Binding-site contacts:
Ligand atom C8 contacts residue ASP138 of chain 1.A at 3.4 Å.
Ligand atom C5 contacts residue ASN111 of chain 1.A at 3.7 Å.
Ligand atom C6 contacts residue SER198 of chain 1.A at 3.7 Å.
Ligand atom C5 contacts residue SER198 of chain 1.A at 4.0 Å.
Ligand atom O5 contacts residue SER198 of chain 1.A at 3.4 Å.
Ligand atom C4 contacts residue ASN111 of chain 1.A at 4.2 Å.
Ligand atom O7 contacts residue ASN111 of chain 1.A at 3.5 Å (h-bond).
Ligand atom C6 contacts residue ARG229 of chain 1.A at 4.1 Å.
Ligand atom C3 contacts residue ASN111 of chain 1.A at 3.8 Å.
Ligand atom O5 contacts residue LEU213 of chain 1.A at 3.7 Å.
Ligand atom C1 contacts residue ASN111 of chain 1.A at 1.4 Å.
Ligand atom N2 contacts residue ASP138 of chain 1.A at 3.0 Å (salt-bridge).
Ligand atom O6 contacts residue ARG229 of chain 1.A at 3.6 Å.
Ligand atom C2 contacts residue SER198 of chain 1.A at 3.7 Å.
Ligand atom C7 contacts residue ASN111 of chain 1.A at 3.4 Å.
Ligand atom C2 contacts residue ASN111 of chain 1.A at 2.4 Å.
Ligand atom C1 contacts residue ASP138 of chain 1.A at 3.4 Å.
Ligand atom C1 contacts residue SER198 of chain 1.A at 3.9 Å.
Ligand atom C6 contacts residue LEU213 of chain 1.A at 4.1 Å (hydrophobic).
Ligand atom C4 contacts residue SER198 of chain 1.A at 3.9 Å.
Ligand atom C4 contacts residue ASP138 of chain 1.A at 4.2 Å.
Ligand atom O3 contacts residue ASP138 of chain 1.A at 2.7 Å (salt-bridge).
Ligand atom C7 contacts residue ASP138 of chain 1.A at 3.9 Å.
Ligand atom C7 contacts residue ILE136 of chain 1.A at 3.9 Å (hydrophobic).
Ligand atom O4 contacts residue ARG114 of chain 1.A at 4.1 Å.
Ligand atom C8 contacts residue ILE136 of chain 1.A at 3.3 Å (hydrophobic).
Ligand atom O6 contacts residue LEU213 of chain 1.A at 3.9 Å.
Ligand atom C3 contacts residue ASP138 of chain 1.A at 3.2 Å.
Ligand atom C8 contacts residue ARG135 of chain 1.A at 3.7 Å.
Ligand atom C2 contacts residue ASP138 of chain 1.A at 3.6 Å.
Ligand atom O4 contacts residue ASP138 of chain 1.A at 4.1 Å.
Ligand atom C6 contacts residue ARG114 of chain 1.A at 3.8 Å.
Ligand atom O5 contacts residue ASN111 of chain 1.A at 2.3 Å (h-bond).
Ligand atom C8 contacts residue SER134 of chain 1.A at 3.6 Å.
Ligand atom N2 contacts residue ILE136 of chain 1.A at 3.9 Å.
Ligand atom N2 contacts residue ASN111 of chain 1.A at 2.9 Å (h-bond).
Ligand atom C8 contacts residue LEU137 of chain 1.A at 3.5 Å (hydrophobic).
Ligand atom C7 contacts residue ARG135 of chain 1.A at 4.4 Å.
Ligand atom O7 contacts residue ARG135 of chain 1.A at 4.2 Å.
Ligand atom O7 contacts residue SER198 of chain 1.A at 4.1 Å.

Sequence of chain 1.A:
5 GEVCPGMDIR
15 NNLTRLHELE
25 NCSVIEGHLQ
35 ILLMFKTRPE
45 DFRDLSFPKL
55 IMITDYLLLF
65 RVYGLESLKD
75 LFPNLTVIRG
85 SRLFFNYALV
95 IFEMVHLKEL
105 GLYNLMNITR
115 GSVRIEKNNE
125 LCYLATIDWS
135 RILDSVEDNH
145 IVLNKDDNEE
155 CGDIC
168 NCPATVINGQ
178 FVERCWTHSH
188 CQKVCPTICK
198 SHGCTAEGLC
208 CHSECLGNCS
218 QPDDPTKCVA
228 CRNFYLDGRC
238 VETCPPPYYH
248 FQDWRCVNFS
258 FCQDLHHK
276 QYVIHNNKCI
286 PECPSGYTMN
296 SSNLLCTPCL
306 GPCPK

The small molecule below binds the protein below.
Small molecule (SMILES): CC(=O)N[C@H]1[C@H](O[C@H]2[C@H](O)[C@@H](NC(C)=O)CO[C@@H]2CO)O[C@H](CO)[C@@H](O[C@@H]2O[C@H](CO)[C@@H](O)[C@H](O[C@H]3O[C@H](CO)[C@@H](O)[C@H](O)[C@@H]3O)[C@@H]2O)[C@@H]1O